The small molecule below binds the protein below.
Small molecule (SMILES): NCCOP(=O)(O)O

Sequence of chain 1.O:
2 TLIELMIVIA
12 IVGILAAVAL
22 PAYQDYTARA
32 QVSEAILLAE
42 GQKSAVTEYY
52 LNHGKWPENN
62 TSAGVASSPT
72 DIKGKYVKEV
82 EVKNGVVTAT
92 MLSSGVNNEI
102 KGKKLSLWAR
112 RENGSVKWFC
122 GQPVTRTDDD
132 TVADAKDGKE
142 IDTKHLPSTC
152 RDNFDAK

Binding-site contacts:
Ligand atom O3 contacts residue SER69 of chain 1.O at 3.2 Å (h-bond).
Ligand atom O3 contacts residue ALA67 of chain 1.O at 4.1 Å.
Ligand atom O1 contacts residue SER68 of chain 1.O at 2.9 Å.
Ligand atom P contacts residue SER68 of chain 1.O at 2.5 Å.
Ligand atom P contacts residue SER69 of chain 1.O at 4.3 Å.
Ligand atom N contacts residue SER68 of chain 1.O at 3.9 Å.
Ligand atom O3 contacts residue THR62 of chain 1.O at 4.3 Å.
Ligand atom O4 contacts residue SER68 of chain 1.O at 3.1 Å.
Ligand atom CA contacts residue SER68 of chain 1.O at 4.5 Å.
Ligand atom O4 contacts residue SER69 of chain 1.O at 4.0 Å.
Ligand atom O1 contacts residue THR62 of chain 1.O at 4.4 Å.
Ligand atom O2 contacts residue SER68 of chain 1.O at 3.8 Å.
Ligand atom O3 contacts residue SER68 of chain 1.O at 1.4 Å.